A protein and the small-molecule ligand that binds it are described below.
Small molecule (SMILES): CCCCCn1c(SCc2ccccn2)nc2cc(C(=O)N3CCCC3)ccc2c1=O

Sequence of chain 1.A:
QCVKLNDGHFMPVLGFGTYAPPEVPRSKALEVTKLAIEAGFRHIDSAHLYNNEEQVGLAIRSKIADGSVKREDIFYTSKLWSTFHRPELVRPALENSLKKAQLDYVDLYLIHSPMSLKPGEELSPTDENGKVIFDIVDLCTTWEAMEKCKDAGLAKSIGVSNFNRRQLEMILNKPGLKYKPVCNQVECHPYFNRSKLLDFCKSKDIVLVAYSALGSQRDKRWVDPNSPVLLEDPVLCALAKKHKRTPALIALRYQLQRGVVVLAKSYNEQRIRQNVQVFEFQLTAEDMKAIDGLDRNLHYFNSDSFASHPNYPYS

Binding-site contacts:
Ligand atom C29 contacts residue PHE311 of chain 1.A at 3.7 Å (hydrophobic).
Ligand atom C22 contacts residue PRO318 of chain 1.A at 3.7 Å (hydrophobic).
Ligand atom C14 contacts residue SER118 of chain 1.A at 3.7 Å.
Ligand atom N17 contacts residue ASN167 of chain 1.A at 3.6 Å.
Ligand atom O18 contacts residue MET120 of chain 1.A at 3.4 Å.
Ligand atom C30 contacts residue MET120 of chain 1.A at 3.7 Å (hydrophobic).
Ligand atom C15 contacts residue TRP227 of chain 1.A at 3.4 Å (hydrophobic).
Ligand atom O8 contacts residue TRP227 of chain 1.A at 3.5 Å.
Ligand atom C16 contacts residue TRP86 of chain 1.A at 3.4 Å (hydrophobic).
Ligand atom C2 contacts residue PHE311 of chain 1.A at 3.5 Å (hydrophobic).
Ligand atom C4 contacts residue PHE306 of chain 1.A at 3.7 Å (hydrophobic).
Ligand atom C29 contacts residue VAL137 of chain 1.A at 3.6 Å (hydrophobic).
Ligand atom C27 contacts residue TYR317 of chain 1.A at 3.7 Å (hydrophobic).
Ligand atom C24 contacts residue SER129 of chain 1.A at 3.6 Å.
Ligand atom C6 contacts residue MET120 of chain 1.A at 3.6 Å (hydrophobic).
Ligand atom C14 contacts residue MET120 of chain 1.A at 3.5 Å (hydrophobic).
Ligand atom C19 contacts residue TRP227 of chain 1.A at 3.3 Å (hydrophobic).
Ligand atom C27 contacts residue TYR319 of chain 1.A at 3.5 Å (hydrophobic).
Ligand atom O18 contacts residue ASN167 of chain 1.A at 3.1 Å.
Ligand atom N17 contacts residue MET120 of chain 1.A at 3.7 Å.
Ligand atom C22 contacts residue ASN167 of chain 1.A at 3.5 Å.
Ligand atom O18 contacts residue SER118 of chain 1.A at 2.6 Å (h-bond).
Ligand atom C14 contacts residue ASN167 of chain 1.A at 3.5 Å.
Ligand atom C15 contacts residue LEU54 of chain 1.A at 3.6 Å (hydrophobic).
Ligand atom C29 contacts residue SER310 of chain 1.A at 3.3 Å.
Ligand atom C10 contacts residue PHE311 of chain 1.A at 3.8 Å (hydrophobic).
Ligand atom C28 contacts residue ARG226 of chain 1.A at 3.0 Å.
Ligand atom C12 contacts residue TRP227 of chain 1.A at 3.2 Å (hydrophobic).
Ligand atom C10 contacts residue TRP86 of chain 1.A at 3.6 Å (hydrophobic).
Ligand atom C16 contacts residue LEU122 of chain 1.A at 3.7 Å (hydrophobic).
Ligand atom S13 contacts residue SER129 of chain 1.A at 3.7 Å.
Ligand atom C31 contacts residue SER310 of chain 1.A at 3.2 Å.
Ligand atom C19 contacts residue ARG226 of chain 1.A at 3.2 Å.
Ligand atom C28 contacts residue TYR24 of chain 1.A at 3.1 Å (hydrophobic).
Ligand atom C9 contacts residue NAP1 of chain 1.B at 3.5 Å.
Ligand atom C16 contacts residue SER129 of chain 1.A at 3.7 Å.
Ligand atom N5 contacts residue PHE311 of chain 1.A at 3.3 Å.
Ligand atom C23 contacts residue ARG226 of chain 1.A at 3.5 Å.
Ligand atom C31 contacts residue PHE311 of chain 1.A at 3.7 Å (hydrophobic).
Ligand atom N5 contacts residue TRP86 of chain 1.A at 3.6 Å.